Sequence of chain 1.A:
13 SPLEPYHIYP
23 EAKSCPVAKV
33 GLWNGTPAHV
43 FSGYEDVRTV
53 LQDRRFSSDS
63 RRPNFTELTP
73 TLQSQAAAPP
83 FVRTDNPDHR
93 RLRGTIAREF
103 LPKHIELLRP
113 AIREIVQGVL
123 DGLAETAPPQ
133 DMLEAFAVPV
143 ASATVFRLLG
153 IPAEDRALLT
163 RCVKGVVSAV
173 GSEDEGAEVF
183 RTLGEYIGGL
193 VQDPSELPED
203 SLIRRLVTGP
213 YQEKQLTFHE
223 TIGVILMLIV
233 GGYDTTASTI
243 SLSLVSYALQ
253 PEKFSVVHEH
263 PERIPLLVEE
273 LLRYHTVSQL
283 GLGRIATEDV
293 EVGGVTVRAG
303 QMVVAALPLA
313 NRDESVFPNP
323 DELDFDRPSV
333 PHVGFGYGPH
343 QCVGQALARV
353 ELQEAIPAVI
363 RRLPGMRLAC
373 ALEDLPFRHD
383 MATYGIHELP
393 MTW

A small-molecule ligand and the protein it binds are described below.
Small molecule (SMILES): CN1C(=O)[C@](O)(Cc2ccccc2)N(C)C(=O)[C@@H]1Cc1c[nH]c2cccc([N+](=O)[O-])c12

Binding-site contacts:
Ligand atom C17 contacts residue PRO82 of chain 1.A at 3.1 Å (hydrophobic).
Ligand atom O4 contacts residue VAL232 of chain 1.A at 3.8 Å.
Ligand atom C16 contacts residue LEU228 of chain 1.A at 4.0 Å (hydrophobic).
Ligand atom C18 contacts residue PRO82 of chain 1.A at 3.7 Å (hydrophobic).
Ligand atom C16 contacts residue PHE182 of chain 1.A at 3.6 Å (hydrophobic).
Ligand atom C9 contacts residue OXY1 of chain 1.D at 3.2 Å.
Ligand atom C7 contacts residue HEM1 of chain 1.B at 3.7 Å.
Ligand atom O3 contacts residue VAL232 of chain 1.A at 3.4 Å.
Ligand atom C17 contacts residue GLN77 of chain 1.A at 3.8 Å.
Ligand atom C5 contacts residue OXY1 of chain 1.D at 3.7 Å.
Ligand atom O3 contacts residue LEU228 of chain 1.A at 3.0 Å.
Ligand atom C16 contacts residue PRO82 of chain 1.A at 3.3 Å (hydrophobic).
Ligand atom C14 contacts residue VAL84 of chain 1.A at 3.9 Å (hydrophobic).
Ligand atom O4 contacts residue MET229 of chain 1.A at 3.6 Å.
Ligand atom O5 contacts residue THR385 of chain 1.A at 3.1 Å.
Ligand atom C6 contacts residue HEM1 of chain 1.B at 3.2 Å.
Ligand atom C19 contacts residue LEU74 of chain 1.A at 3.8 Å (hydrophobic).
Ligand atom C6 contacts residue VAL84 of chain 1.A at 3.9 Å (hydrophobic).
Ligand atom C15 contacts residue PRO82 of chain 1.A at 3.9 Å (hydrophobic).
Ligand atom C17 contacts residue PHE182 of chain 1.A at 3.8 Å (hydrophobic).
Ligand atom O5 contacts residue SER280 of chain 1.A at 3.9 Å.
Ligand atom C8 contacts residue MET229 of chain 1.A at 3.8 Å (hydrophobic).
Ligand atom C22 contacts residue LEU284 of chain 1.A at 3.6 Å (hydrophobic).
Ligand atom C5 contacts residue HEM1 of chain 1.B at 3.4 Å.
Ligand atom C21 contacts residue LEU74 of chain 1.A at 4.0 Å (hydrophobic).
Ligand atom C20 contacts residue LEU74 of chain 1.A at 4.0 Å (hydrophobic).
Ligand atom C4 contacts residue OXY1 of chain 1.D at 3.0 Å.
Ligand atom C3 contacts residue OXY1 of chain 1.D at 3.1 Å.
Ligand atom C20 contacts residue VAL84 of chain 1.A at 3.9 Å (hydrophobic).
Ligand atom C9 contacts residue GLY233 of chain 1.A at 3.5 Å.
Ligand atom O1 contacts residue THR385 of chain 1.A at 3.4 Å.
Ligand atom N3 contacts residue GLU69 of chain 1.A at 3.0 Å (salt-bridge).
Ligand atom C13 contacts residue VAL84 of chain 1.A at 3.8 Å (hydrophobic).
Ligand atom N4 contacts residue VAL232 of chain 1.A at 3.8 Å.
Ligand atom N3 contacts residue ARG85 of chain 1.A at 3.9 Å.
Ligand atom C14 contacts residue LEU74 of chain 1.A at 3.8 Å (hydrophobic).
Ligand atom C8 contacts residue OXY1 of chain 1.D at 3.9 Å.
Ligand atom C22 contacts residue HEM1 of chain 1.B at 3.8 Å.
Ligand atom C8 contacts residue GLY233 of chain 1.A at 3.4 Å.
Ligand atom C19 contacts residue GLU69 of chain 1.A at 3.9 Å.